Sequence of chain 2.A:
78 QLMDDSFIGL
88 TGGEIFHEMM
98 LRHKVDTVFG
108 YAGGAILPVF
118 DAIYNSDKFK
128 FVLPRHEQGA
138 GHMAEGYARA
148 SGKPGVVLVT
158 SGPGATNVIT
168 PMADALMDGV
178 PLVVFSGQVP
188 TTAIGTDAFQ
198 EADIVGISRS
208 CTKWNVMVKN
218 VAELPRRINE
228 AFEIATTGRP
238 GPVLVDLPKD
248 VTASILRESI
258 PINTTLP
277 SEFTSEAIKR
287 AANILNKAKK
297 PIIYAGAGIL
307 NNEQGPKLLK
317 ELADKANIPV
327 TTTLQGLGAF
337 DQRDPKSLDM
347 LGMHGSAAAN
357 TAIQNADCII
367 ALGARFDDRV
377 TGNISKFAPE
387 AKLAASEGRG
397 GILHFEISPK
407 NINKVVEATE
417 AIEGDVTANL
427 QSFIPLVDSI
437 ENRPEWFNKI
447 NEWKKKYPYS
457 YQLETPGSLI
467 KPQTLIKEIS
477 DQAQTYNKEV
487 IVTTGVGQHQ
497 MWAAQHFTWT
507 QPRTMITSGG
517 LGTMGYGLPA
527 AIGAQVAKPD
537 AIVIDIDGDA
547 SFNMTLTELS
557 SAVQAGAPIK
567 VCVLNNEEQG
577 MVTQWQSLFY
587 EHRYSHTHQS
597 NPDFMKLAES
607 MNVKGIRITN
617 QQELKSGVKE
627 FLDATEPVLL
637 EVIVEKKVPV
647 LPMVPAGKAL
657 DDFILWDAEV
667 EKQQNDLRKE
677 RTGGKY

Binding-site contacts:
Ligand atom O1B contacts residue GLN494 of chain 3.A at 3.4 Å (h-bond).
Ligand atom C7' contacts residue CO21 of chain 3.G at 3.1 Å.
Ligand atom O1A contacts residue MG1 of chain 3.D at 2.1 Å.
Ligand atom N4' contacts residue GLN197 of chain 2.A at 3.1 Å (h-bond).
Ligand atom O2A contacts residue SER547 of chain 3.A at 2.7 Å (h-bond).
Ligand atom O3B contacts residue ASN572 of chain 3.A at 3.0 Å (h-bond).
Ligand atom O2B contacts residue MET577 of chain 3.A at 2.9 Å (h-bond).
Ligand atom O2B contacts residue GLY576 of chain 3.A at 3.3 Å (h-bond).
Ligand atom N3 contacts residue CO21 of chain 3.G at 2.5 Å (h-bond).
Ligand atom C6 contacts residue GLN575 of chain 3.A at 3.5 Å.
Ligand atom N4' contacts residue CO21 of chain 3.G at 2.3 Å (h-bond).
Ligand atom C7 contacts residue VAL492 of chain 3.A at 3.2 Å (hydrophobic).
Ligand atom CM2 contacts residue ASN164 of chain 2.A at 3.4 Å.
Ligand atom O1A contacts residue GLU574 of chain 3.A at 3.0 Å (salt-bridge).
Ligand atom C7' contacts residue GLY110 of chain 2.A at 3.5 Å.
Ligand atom C4' contacts residue MET520 of chain 3.A at 3.5 Å (hydrophobic).
Ligand atom N3' contacts residue PRO160 of chain 2.A at 3.5 Å.
Ligand atom C4 contacts residue MET520 of chain 3.A at 3.4 Å (hydrophobic).
Ligand atom O3B contacts residue MG1 of chain 3.D at 2.2 Å.
Ligand atom PA contacts residue MG1 of chain 3.D at 3.4 Å.
Ligand atom PB contacts residue MG1 of chain 3.D at 3.3 Å.
Ligand atom CM4 contacts residue VAL578 of chain 3.A at 3.5 Å (hydrophobic).
Ligand atom O7 contacts residue GLN575 of chain 3.A at 3.4 Å.
Ligand atom N1' contacts residue GLU134 of chain 2.A at 2.5 Å (salt-bridge).
Ligand atom O2B contacts residue GLN494 of chain 3.A at 2.6 Å (h-bond).
Ligand atom O2B contacts residue GLY493 of chain 3.A at 3.5 Å.
Ligand atom S1 contacts residue CO21 of chain 3.G at 3.0 Å.
Ligand atom O3B contacts residue GLU574 of chain 3.A at 3.1 Å (salt-bridge).
Ligand atom C6' contacts residue GLU134 of chain 2.A at 3.2 Å.
Ligand atom O1A contacts residue ASP545 of chain 3.A at 2.8 Å (salt-bridge).
Ligand atom O3A contacts residue HIS495 of chain 3.A at 3.1 Å (h-bond).
Ligand atom O1B contacts residue HIS495 of chain 3.A at 3.0 Å (h-bond).
Ligand atom C4' contacts residue CO21 of chain 3.G at 3.3 Å.
Ligand atom N3' contacts residue MET520 of chain 3.A at 3.3 Å (h-bond).
Ligand atom O1A contacts residue ALA546 of chain 3.A at 3.0 Å (h-bond).
Ligand atom CM4 contacts residue ALA109 of chain 2.A at 3.3 Å (hydrophobic).
Ligand atom N4' contacts residue GLY518 of chain 3.A at 2.9 Å (h-bond).
Ligand atom S1 contacts residue VAL492 of chain 3.A at 3.3 Å (h-bond).
Ligand atom CM2 contacts residue GLU134 of chain 2.A at 3.4 Å.
Ligand atom O3B contacts residue GLY576 of chain 3.A at 2.7 Å (h-bond).

Sequence of chain 3.A:
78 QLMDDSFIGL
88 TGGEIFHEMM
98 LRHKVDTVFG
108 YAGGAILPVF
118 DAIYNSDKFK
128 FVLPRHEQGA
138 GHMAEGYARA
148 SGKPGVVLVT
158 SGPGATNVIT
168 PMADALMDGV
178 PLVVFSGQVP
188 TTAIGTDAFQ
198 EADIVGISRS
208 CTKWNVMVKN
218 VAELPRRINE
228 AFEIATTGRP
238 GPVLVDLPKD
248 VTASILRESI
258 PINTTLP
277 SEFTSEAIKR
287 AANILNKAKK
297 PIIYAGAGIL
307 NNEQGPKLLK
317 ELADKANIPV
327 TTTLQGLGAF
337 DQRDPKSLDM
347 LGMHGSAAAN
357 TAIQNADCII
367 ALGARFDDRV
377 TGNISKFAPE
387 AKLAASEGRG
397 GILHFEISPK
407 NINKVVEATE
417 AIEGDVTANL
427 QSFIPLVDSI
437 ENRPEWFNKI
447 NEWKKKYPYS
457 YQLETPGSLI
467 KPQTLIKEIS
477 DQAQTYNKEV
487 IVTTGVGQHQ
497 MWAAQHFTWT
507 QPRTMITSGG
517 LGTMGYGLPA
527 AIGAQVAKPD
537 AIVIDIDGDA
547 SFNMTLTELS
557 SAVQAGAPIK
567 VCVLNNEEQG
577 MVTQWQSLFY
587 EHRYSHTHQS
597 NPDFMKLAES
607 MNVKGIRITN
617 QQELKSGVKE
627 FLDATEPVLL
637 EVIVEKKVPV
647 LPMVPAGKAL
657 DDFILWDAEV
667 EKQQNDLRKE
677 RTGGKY

The small molecule below binds the protein below.
Small molecule (SMILES): C/C(NCc1cnc(C)nc1N)=C(/S)CCO[P](=O)([O-])O[P](=O)([O-])O